Binding-site contacts:
Ligand atom O3G contacts residue THR316 of chain 1.A at 3.5 Å.
Ligand atom O2G contacts residue GLU279 of chain 1.A at 3.9 Å.
Ligand atom C8 contacts residue VAL210 of chain 1.A at 4.1 Å (hydrophobic).
Ligand atom C2 contacts residue LEU354 of chain 1.A at 3.9 Å (hydrophobic).
Ligand atom O2B contacts residue VAL210 of chain 1.A at 3.6 Å.
Ligand atom O3G contacts residue LYS212 of chain 1.A at 4.1 Å.
Ligand atom O3A contacts residue ARG332 of chain 1.B at 2.6 Å (salt-bridge).
Ligand atom O2A contacts residue LYS212 of chain 1.A at 3.0 Å (salt-bridge).
Ligand atom C8 contacts residue GLY211 of chain 1.A at 4.0 Å.
Ligand atom N3 contacts residue LEU354 of chain 1.A at 3.9 Å.
Ligand atom O1B contacts residue LYS212 of chain 1.A at 3.8 Å.
Ligand atom O2B contacts residue GLY211 of chain 1.A at 3.2 Å (h-bond).
Ligand atom O2B contacts residue GLY209 of chain 1.A at 3.1 Å (h-bond).
Ligand atom O2A contacts residue THR213 of chain 1.A at 3.4 Å (h-bond).
Ligand atom N1 contacts residue ILE350 of chain 1.A at 4.1 Å.
Ligand atom N1 contacts residue VAL180 of chain 1.A at 3.6 Å.
Ligand atom C2 contacts residue PRO179 of chain 1.A at 3.2 Å (hydrophobic).
Ligand atom PB contacts residue ARG332 of chain 1.B at 3.3 Å.
Ligand atom PA contacts residue ARG332 of chain 1.B at 4.0 Å.
Ligand atom C6 contacts residue VAL180 of chain 1.A at 4.1 Å (hydrophobic).
Ligand atom O2B contacts residue ARG332 of chain 1.B at 4.1 Å.
Ligand atom O3B contacts residue GLY209 of chain 1.A at 3.5 Å (h-bond).
Ligand atom O2A contacts residue GLY211 of chain 1.A at 3.3 Å.
Ligand atom N6 contacts residue VAL180 of chain 1.A at 3.9 Å.
Ligand atom C8 contacts residue PRO388 of chain 1.A at 4.1 Å (hydrophobic).
Ligand atom O3B contacts residue LYS212 of chain 1.A at 4.1 Å.
Ligand atom O1A contacts residue THR213 of chain 1.A at 3.1 Å (h-bond).
Ligand atom O2B contacts residue LYS212 of chain 1.A at 3.8 Å.
Ligand atom O3B contacts residue ARG332 of chain 1.B at 2.9 Å (salt-bridge).
Ligand atom PB contacts residue GLY209 of chain 1.A at 3.9 Å.
Ligand atom S1G contacts residue ARG332 of chain 1.B at 2.7 Å (salt-bridge).
Ligand atom N6 contacts residue ILE181 of chain 1.A at 3.3 Å (h-bond).
Ligand atom O1B contacts residue THR213 of chain 1.A at 3.7 Å.
Ligand atom C5' contacts residue GLY211 of chain 1.A at 3.9 Å.
Ligand atom N1 contacts residue PRO179 of chain 1.A at 3.4 Å (h-bond).
Ligand atom C6 contacts residue ILE350 of chain 1.A at 4.1 Å (hydrophobic).
Ligand atom PA contacts residue THR213 of chain 1.A at 4.0 Å.
Ligand atom O3G contacts residue GLU279 of chain 1.A at 3.8 Å.
Ligand atom PG contacts residue ARG332 of chain 1.B at 3.4 Å.
Ligand atom S1G contacts residue ARG333 of chain 1.B at 2.5 Å (salt-bridge).

Sequence of chain 1.A:
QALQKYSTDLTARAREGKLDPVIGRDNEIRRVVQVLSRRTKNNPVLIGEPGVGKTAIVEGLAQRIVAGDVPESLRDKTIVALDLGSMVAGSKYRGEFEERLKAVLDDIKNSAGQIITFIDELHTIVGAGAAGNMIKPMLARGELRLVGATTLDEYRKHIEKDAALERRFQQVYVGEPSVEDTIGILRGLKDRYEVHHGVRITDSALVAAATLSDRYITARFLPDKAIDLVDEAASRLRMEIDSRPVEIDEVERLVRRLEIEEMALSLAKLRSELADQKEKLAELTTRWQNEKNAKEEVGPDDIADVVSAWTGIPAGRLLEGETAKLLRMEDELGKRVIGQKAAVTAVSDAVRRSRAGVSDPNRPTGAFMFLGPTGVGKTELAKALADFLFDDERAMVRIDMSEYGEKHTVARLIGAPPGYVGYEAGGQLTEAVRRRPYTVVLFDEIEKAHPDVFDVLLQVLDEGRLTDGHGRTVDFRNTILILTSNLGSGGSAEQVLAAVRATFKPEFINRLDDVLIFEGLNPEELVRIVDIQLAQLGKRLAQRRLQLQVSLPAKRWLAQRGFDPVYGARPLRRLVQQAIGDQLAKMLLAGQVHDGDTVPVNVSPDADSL

Sequence of chain 1.B:
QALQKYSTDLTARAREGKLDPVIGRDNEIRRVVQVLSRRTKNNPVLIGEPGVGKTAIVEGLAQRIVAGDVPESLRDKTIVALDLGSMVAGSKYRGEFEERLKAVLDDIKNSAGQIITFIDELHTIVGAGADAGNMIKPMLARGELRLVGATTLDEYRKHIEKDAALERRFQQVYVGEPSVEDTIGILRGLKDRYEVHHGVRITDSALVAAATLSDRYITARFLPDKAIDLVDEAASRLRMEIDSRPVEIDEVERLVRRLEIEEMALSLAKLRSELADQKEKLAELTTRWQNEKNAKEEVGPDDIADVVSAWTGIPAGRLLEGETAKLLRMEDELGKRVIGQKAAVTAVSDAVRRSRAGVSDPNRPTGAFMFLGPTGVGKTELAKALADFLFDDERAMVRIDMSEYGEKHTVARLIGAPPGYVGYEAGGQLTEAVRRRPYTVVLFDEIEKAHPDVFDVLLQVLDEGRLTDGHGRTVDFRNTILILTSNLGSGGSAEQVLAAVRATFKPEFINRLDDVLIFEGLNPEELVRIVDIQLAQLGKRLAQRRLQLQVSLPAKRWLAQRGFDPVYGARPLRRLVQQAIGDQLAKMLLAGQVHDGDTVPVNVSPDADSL

A protein and the small-molecule ligand that binds it are described below.
Small molecule (SMILES): Nc1ncnc2c1ncn2[C@@H]1O[C@H](COP(=O)(O)OP(=O)(O)OP(O)(O)=S)[C@@H](O)[C@H]1O